Binding-site contacts:
Ligand atom CAI contacts residue SER160 of chain 1.B at 3.7 Å.
Ligand atom NAN contacts residue PHE231 of chain 1.B at 3.5 Å.
Ligand atom CAQ contacts residue SER160 of chain 1.B at 3.5 Å.
Ligand atom CAL contacts residue SER160 of chain 1.B at 3.4 Å.
Ligand atom NAN contacts residue GLN235 of chain 1.B at 2.7 Å (h-bond).
Ligand atom CAJ contacts residue HIS54 of chain 1.A at 3.8 Å.
Ligand atom CZ contacts residue PHE231 of chain 1.B at 3.8 Å (hydrophobic).
Ligand atom CD1 contacts residue ARG237 of chain 1.B at 3.0 Å.
Ligand atom OAB contacts residue GLN235 of chain 1.B at 2.9 Å (h-bond).
Ligand atom CAQ contacts residue GLY161 of chain 1.B at 3.6 Å.
Ligand atom CE1 contacts residue ARG237 of chain 1.B at 3.3 Å.
Ligand atom NAN contacts residue ILE265 of chain 1.B at 3.6 Å (h-bond).
Ligand atom OAB contacts residue MET267 of chain 1.B at 3.5 Å.
Ligand atom CAS contacts residue ILE265 of chain 1.B at 3.7 Å (hydrophobic).
Ligand atom CAS contacts residue GLN235 of chain 1.B at 3.5 Å.
Ligand atom OAA contacts residue GLN235 of chain 1.B at 3.6 Å (h-bond).
Ligand atom OAA contacts residue GLY161 of chain 1.B at 3.4 Å.
Ligand atom CAM contacts residue THR159 of chain 1.B at 3.6 Å.
Ligand atom CAJ contacts residue MET128 of chain 1.B at 3.9 Å (hydrophobic).
Ligand atom CD2 contacts residue PHE231 of chain 1.B at 3.9 Å (hydrophobic).
Ligand atom NAN contacts residue GLY161 of chain 1.B at 3.8 Å.
Ligand atom CD1 contacts residue LEU291 of chain 1.B at 3.5 Å (hydrophobic).
Ligand atom CAR contacts residue GLY161 of chain 1.B at 3.3 Å.
Ligand atom CE2 contacts residue TYR53 of chain 1.A at 3.4 Å (hydrophobic).
Ligand atom OAO contacts residue PO41 of chain 1.H at 3.0 Å (h-bond).
Ligand atom CE1 contacts residue ILE299 of chain 1.B at 3.7 Å (hydrophobic).
Ligand atom CE1 contacts residue ASP297 of chain 1.B at 3.8 Å.
Ligand atom CAR contacts residue PHE231 of chain 1.B at 3.6 Å (hydrophobic).
Ligand atom CAR contacts residue GLN235 of chain 1.B at 3.7 Å.
Ligand atom CZ contacts residue ILE299 of chain 1.B at 3.8 Å (hydrophobic).
Ligand atom CAR contacts residue SER160 of chain 1.B at 3.7 Å.
Ligand atom CAR contacts residue ARG237 of chain 1.B at 3.9 Å.
Ligand atom CE2 contacts residue PHE231 of chain 1.B at 3.7 Å (hydrophobic).
Ligand atom CAI contacts residue THR159 of chain 1.B at 3.5 Å.
Ligand atom OAO contacts residue THR159 of chain 1.B at 3.1 Å (h-bond).
Ligand atom OAC contacts residue HIS54 of chain 1.A at 2.6 Å (h-bond).
Ligand atom OAB contacts residue GLU266 of chain 1.B at 3.4 Å.
Ligand atom OAB contacts residue ILE265 of chain 1.B at 3.7 Å.
Ligand atom OAA contacts residue ARG237 of chain 1.B at 3.0 Å (salt-bridge).
Ligand atom CAS contacts residue PHE231 of chain 1.B at 3.6 Å (hydrophobic).

This protein binds this small molecule.
Small molecule (SMILES): O=c1[nH]c(=O)n(COCCO)cc1Cc1ccccc1

Sequence of chain 1.B:
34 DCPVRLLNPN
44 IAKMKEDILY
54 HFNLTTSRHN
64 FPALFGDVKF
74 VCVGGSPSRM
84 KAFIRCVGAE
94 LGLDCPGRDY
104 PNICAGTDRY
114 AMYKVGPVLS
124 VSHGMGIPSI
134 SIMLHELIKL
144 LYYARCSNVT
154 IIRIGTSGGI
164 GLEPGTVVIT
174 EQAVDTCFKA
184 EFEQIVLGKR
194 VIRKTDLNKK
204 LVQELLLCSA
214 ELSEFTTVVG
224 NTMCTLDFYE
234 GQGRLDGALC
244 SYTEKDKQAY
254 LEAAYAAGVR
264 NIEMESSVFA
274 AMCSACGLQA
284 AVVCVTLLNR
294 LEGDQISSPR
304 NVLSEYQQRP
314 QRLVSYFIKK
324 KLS

Sequence of chain 1.A:
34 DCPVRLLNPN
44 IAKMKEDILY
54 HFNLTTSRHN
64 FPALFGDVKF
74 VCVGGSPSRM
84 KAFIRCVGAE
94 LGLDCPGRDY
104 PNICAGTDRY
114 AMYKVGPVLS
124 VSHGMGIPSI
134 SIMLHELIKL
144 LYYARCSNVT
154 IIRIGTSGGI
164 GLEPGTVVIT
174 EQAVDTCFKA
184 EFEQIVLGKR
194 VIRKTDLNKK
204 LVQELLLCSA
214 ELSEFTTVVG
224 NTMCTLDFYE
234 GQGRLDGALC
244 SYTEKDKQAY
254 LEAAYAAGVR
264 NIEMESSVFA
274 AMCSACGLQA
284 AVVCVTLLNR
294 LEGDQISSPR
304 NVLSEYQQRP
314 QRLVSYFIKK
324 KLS